Sequence of chain 53.B:
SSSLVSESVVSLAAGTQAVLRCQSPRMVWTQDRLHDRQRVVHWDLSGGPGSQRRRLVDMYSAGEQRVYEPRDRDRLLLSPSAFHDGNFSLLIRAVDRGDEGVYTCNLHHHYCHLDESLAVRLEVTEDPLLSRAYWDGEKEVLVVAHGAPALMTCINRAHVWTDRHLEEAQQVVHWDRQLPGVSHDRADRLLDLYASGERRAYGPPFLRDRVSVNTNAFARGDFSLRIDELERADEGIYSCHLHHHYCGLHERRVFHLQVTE

Sequence of chain 53.H:
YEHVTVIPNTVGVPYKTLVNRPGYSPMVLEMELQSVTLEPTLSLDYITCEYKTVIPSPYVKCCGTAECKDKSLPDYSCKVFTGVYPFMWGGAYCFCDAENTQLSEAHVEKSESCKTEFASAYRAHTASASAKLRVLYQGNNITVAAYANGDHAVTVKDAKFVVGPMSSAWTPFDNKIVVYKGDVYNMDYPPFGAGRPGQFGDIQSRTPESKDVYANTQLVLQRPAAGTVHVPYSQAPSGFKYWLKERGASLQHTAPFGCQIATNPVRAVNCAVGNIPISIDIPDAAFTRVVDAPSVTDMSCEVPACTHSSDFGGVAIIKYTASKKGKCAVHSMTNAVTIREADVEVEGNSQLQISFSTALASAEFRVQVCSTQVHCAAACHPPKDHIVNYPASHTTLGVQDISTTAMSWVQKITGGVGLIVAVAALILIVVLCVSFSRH

A protein and the small-molecule ligand that binds it are described below.
Small molecule (SMILES): CC(=O)N[C@@H]1[C@@H](O)[C@H](O)[C@@H](CO)O[C@H]1O

Binding-site contacts:
Ligand atom O5 contacts residue THR116 of chain 53.H at 4.3 Å.
Ligand atom C8 contacts residue GLU198 of chain 53.B at 4.1 Å.
Ligand atom N2 contacts residue ASN259 of chain 53.I at 3.0 Å (h-bond).
Ligand atom C2 contacts residue ASN259 of chain 53.I at 2.4 Å.
Ligand atom O5 contacts residue ASN259 of chain 53.I at 2.3 Å (h-bond).
Ligand atom C6 contacts residue LYS115 of chain 53.H at 4.3 Å.
Ligand atom O7 contacts residue ASN259 of chain 53.I at 2.8 Å (h-bond).
Ligand atom C3 contacts residue ASN259 of chain 53.I at 3.8 Å.
Ligand atom C4 contacts residue ASN259 of chain 53.I at 4.1 Å.
Ligand atom C1 contacts residue ASN259 of chain 53.I at 1.4 Å.
Ligand atom C4 contacts residue LYS115 of chain 53.H at 4.5 Å.
Ligand atom C5 contacts residue ASN259 of chain 53.I at 3.6 Å.
Ligand atom O6 contacts residue LYS115 of chain 53.H at 3.7 Å.
Ligand atom O6 contacts residue THR116 of chain 53.H at 3.5 Å.
Ligand atom C8 contacts residue ASN259 of chain 53.I at 4.4 Å.
Ligand atom C7 contacts residue ASN259 of chain 53.I at 3.1 Å.
Ligand atom O6 contacts residue ASN259 of chain 53.I at 4.5 Å.
Ligand atom O7 contacts residue LYS181 of chain 53.H at 4.1 Å.

Sequence of chain 53.I:
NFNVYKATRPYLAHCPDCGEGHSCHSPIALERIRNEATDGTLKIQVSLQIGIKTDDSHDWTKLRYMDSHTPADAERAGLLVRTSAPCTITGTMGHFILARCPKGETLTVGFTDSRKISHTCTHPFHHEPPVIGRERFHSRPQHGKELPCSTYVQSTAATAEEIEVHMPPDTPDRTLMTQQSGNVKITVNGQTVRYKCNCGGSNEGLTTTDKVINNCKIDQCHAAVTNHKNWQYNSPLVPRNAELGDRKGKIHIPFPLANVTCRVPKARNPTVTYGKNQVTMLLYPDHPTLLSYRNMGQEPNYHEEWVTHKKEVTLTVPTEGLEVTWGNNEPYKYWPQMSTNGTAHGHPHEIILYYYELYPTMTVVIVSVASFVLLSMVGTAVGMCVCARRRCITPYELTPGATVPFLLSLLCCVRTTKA